Binding-site contacts:
Ligand atom C9 contacts residue ILE84 of chain 2.B at 3.1 Å (hydrophobic).
Ligand atom C3 contacts residue SER47 of chain 1.C at 3.8 Å.
Ligand atom C1' contacts residue TRP67 of chain 1.C at 3.8 Å (hydrophobic).
Ligand atom C2' contacts residue SER47 of chain 1.C at 3.5 Å.
Ligand atom C4 contacts residue SER47 of chain 1.C at 3.5 Å.
Ligand atom C1 contacts residue HIS42 of chain 1.B at 2.5 Å.
Ligand atom C12 contacts residue TRP67 of chain 1.C at 3.8 Å (hydrophobic).
Ligand atom C12 contacts residue SER66 of chain 1.C at 3.4 Å.
Ligand atom C9 contacts residue LEU82 of chain 2.B at 3.2 Å (hydrophobic).
Ligand atom C7 contacts residue MET44 of chain 1.C at 3.1 Å (hydrophobic).
Ligand atom O3 contacts residue HIS42 of chain 1.B at 2.7 Å (h-bond).
Ligand atom C1 contacts residue SER47 of chain 1.C at 3.4 Å.
Ligand atom C2 contacts residue HIS42 of chain 1.B at 1.4 Å.
Ligand atom C6' contacts residue GLY68 of chain 1.C at 3.3 Å.
Ligand atom O9 contacts residue MET44 of chain 1.C at 3.7 Å.
Ligand atom C2 contacts residue SER47 of chain 1.C at 3.0 Å.
Ligand atom C2 contacts residue SER66 of chain 1.C at 3.9 Å.
Ligand atom C6' contacts residue TRP67 of chain 1.C at 3.7 Å (hydrophobic).
Ligand atom N8 contacts residue ILE84 of chain 2.B at 3.9 Å.
Ligand atom C9 contacts residue MET44 of chain 1.C at 3.3 Å (hydrophobic).
Ligand atom O6 contacts residue LEU82 of chain 2.B at 3.9 Å.
Ligand atom C10 contacts residue LEU82 of chain 2.B at 2.7 Å (hydrophobic).
Ligand atom O6 contacts residue MET44 of chain 1.C at 3.0 Å (h-bond).
Ligand atom C10 contacts residue ILE84 of chain 2.B at 3.0 Å (hydrophobic).
Ligand atom N8 contacts residue MET44 of chain 1.C at 2.8 Å (h-bond).
Ligand atom C4' contacts residue SER42 of chain 1.C at 4.0 Å.
Ligand atom C3' contacts residue MET44 of chain 1.C at 3.2 Å (hydrophobic).
Ligand atom C5' contacts residue SER69 of chain 1.C at 3.4 Å.
Ligand atom C10 contacts residue MET44 of chain 1.C at 4.0 Å (hydrophobic).
Ligand atom O9 contacts residue ILE84 of chain 2.B at 2.9 Å.
Ligand atom C10 contacts residue THR83 of chain 2.B at 3.1 Å.
Ligand atom N8 contacts residue LEU82 of chain 2.B at 2.8 Å (h-bond).
Ligand atom C3' contacts residue CYS43 of chain 1.C at 3.2 Å (hydrophobic).
Ligand atom C3 contacts residue HIS42 of chain 1.B at 2.4 Å.
Ligand atom O6 contacts residue SER81 of chain 2.B at 3.9 Å.
Ligand atom C4' contacts residue SER69 of chain 1.C at 3.9 Å.
Ligand atom C4' contacts residue CYS43 of chain 1.C at 3.8 Å (hydrophobic).
Ligand atom C6 contacts residue MET44 of chain 1.C at 3.3 Å (hydrophobic).
Ligand atom C5' contacts residue GLY68 of chain 1.C at 3.2 Å.
Ligand atom C4 contacts residue HIS42 of chain 1.B at 3.6 Å.

Sequence of chain 2.B:
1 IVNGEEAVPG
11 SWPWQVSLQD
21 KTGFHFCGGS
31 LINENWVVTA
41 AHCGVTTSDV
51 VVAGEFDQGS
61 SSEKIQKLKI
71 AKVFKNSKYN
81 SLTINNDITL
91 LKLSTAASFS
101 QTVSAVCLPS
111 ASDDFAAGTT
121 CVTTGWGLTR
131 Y

Sequence of chain 1.B:
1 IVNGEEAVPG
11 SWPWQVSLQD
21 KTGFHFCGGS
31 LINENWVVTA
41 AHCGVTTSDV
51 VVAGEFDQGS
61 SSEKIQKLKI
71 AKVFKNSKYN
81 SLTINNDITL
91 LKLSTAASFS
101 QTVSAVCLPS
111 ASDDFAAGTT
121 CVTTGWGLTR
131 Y

Sequence of chain 1.C:
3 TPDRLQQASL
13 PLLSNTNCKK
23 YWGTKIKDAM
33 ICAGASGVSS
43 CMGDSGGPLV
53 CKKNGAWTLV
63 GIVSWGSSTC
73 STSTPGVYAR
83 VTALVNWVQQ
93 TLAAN

The small molecule below binds the protein below.
Small molecule (SMILES): CC(=O)N[C@@H](C)C(=O)N[C@@H](Cc1ccccc1)C(=O)CCCl